Sequence of chain 1.A:
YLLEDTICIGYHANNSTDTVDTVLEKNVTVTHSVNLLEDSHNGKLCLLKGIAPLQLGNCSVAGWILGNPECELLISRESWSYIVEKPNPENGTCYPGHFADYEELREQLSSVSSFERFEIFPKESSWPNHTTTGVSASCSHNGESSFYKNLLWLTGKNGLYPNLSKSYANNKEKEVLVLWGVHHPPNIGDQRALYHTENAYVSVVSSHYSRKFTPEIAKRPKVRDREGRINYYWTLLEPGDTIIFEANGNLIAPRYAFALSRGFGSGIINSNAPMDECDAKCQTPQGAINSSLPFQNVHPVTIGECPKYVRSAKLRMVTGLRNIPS

Binding-site contacts:
Ligand atom C2 contacts residue GLU94 of chain 1.A at 4.2 Å.
Ligand atom O7 contacts residue ARG228 of chain 1.A at 3.4 Å (salt-bridge).
Ligand atom O6 contacts residue GLU94 of chain 1.A at 3.2 Å.
Ligand atom C2 contacts residue ASN95 of chain 1.A at 2.4 Å.
Ligand atom C3 contacts residue ASN95 of chain 1.A at 3.8 Å.
Ligand atom C4 contacts residue ASN95 of chain 1.A at 4.2 Å.
Ligand atom C8 contacts residue CYS143 of chain 1.A at 4.0 Å (hydrophobic).
Ligand atom C8 contacts residue CYS98 of chain 1.A at 3.5 Å (hydrophobic).
Ligand atom C7 contacts residue ASN95 of chain 1.A at 3.3 Å.
Ligand atom C1 contacts residue GLU94 of chain 1.A at 3.8 Å.
Ligand atom C8 contacts residue ARG228 of chain 1.A at 3.8 Å.
Ligand atom O3 contacts residue ARG228 of chain 1.A at 3.0 Å (salt-bridge).
Ligand atom C1 contacts residue GLU74 of chain 1.A at 3.9 Å.
Ligand atom O5 contacts residue GLU94 of chain 1.A at 3.4 Å (salt-bridge).
Ligand atom C8 contacts residue SER142 of chain 1.A at 3.8 Å.
Ligand atom C8 contacts residue ASN72 of chain 1.A at 3.6 Å.
Ligand atom N2 contacts residue ARG228 of chain 1.A at 3.7 Å.
Ligand atom N2 contacts residue GLU74 of chain 1.A at 3.4 Å.
Ligand atom C5 contacts residue ASN95 of chain 1.A at 3.6 Å.
Ligand atom C7 contacts residue CYS98 of chain 1.A at 3.9 Å (hydrophobic).
Ligand atom O7 contacts residue CYS98 of chain 1.A at 3.4 Å.
Ligand atom O5 contacts residue ASN95 of chain 1.A at 2.3 Å (h-bond).
Ligand atom C7 contacts residue GLU74 of chain 1.A at 3.9 Å.
Ligand atom C8 contacts residue PRO73 of chain 1.A at 4.4 Å (hydrophobic).
Ligand atom C2 contacts residue ARG228 of chain 1.A at 4.0 Å.
Ligand atom C3 contacts residue ARG228 of chain 1.A at 4.0 Å.
Ligand atom C8 contacts residue SER144 of chain 1.A at 3.8 Å.
Ligand atom N2 contacts residue ASN95 of chain 1.A at 3.0 Å (h-bond).
Ligand atom O7 contacts residue ASN72 of chain 1.A at 3.1 Å (h-bond).
Ligand atom C5 contacts residue GLU94 of chain 1.A at 4.4 Å.
Ligand atom C7 contacts residue ARG228 of chain 1.A at 3.4 Å.
Ligand atom C6 contacts residue GLU94 of chain 1.A at 3.6 Å.
Ligand atom C8 contacts residue GLU74 of chain 1.A at 4.0 Å.
Ligand atom C1 contacts residue ASN95 of chain 1.A at 1.4 Å.
Ligand atom C2 contacts residue GLU74 of chain 1.A at 4.2 Å.
Ligand atom C7 contacts residue ASN72 of chain 1.A at 3.6 Å.
Ligand atom O7 contacts residue ASN95 of chain 1.A at 3.2 Å (h-bond).
Ligand atom C7 contacts residue SER142 of chain 1.A at 4.4 Å.

This protein binds this small molecule.
Small molecule (SMILES): CC(=O)N[C@H]1[C@H](O[C@H]2[C@H](O)[C@@H](NC(C)=O)CO[C@@H]2CO)O[C@H](CO)[C@@H](O)[C@@H]1O